Binding-site contacts:
Ligand atom S07 contacts residue ASP93 of chain 1.A at 4.0 Å.
Ligand atom C08 contacts residue ASP93 of chain 1.A at 3.3 Å.
Ligand atom O22 contacts residue ASP159 of chain 1.A at 3.4 Å.
Ligand atom N03 contacts residue TYR88 of chain 1.A at 3.9 Å.
Ligand atom C08 contacts residue GLY92 of chain 1.A at 3.8 Å.
Ligand atom C13 contacts residue TYR88 of chain 1.A at 3.8 Å (hydrophobic).
Ligand atom C20 contacts residue ASP159 of chain 1.A at 4.0 Å.
Ligand atom O21 contacts residue ASP159 of chain 1.A at 3.9 Å.
Ligand atom C12 contacts residue CYS89 of chain 1.A at 3.7 Å (hydrophobic).
Ligand atom N03 contacts residue GLU87 of chain 1.A at 3.8 Å.
Ligand atom S07 contacts residue GLY92 of chain 1.A at 4.0 Å.
Ligand atom C10 contacts residue ILE14 of chain 1.A at 3.8 Å (hydrophobic).
Ligand atom C09 contacts residue ILE14 of chain 1.A at 3.5 Å (hydrophobic).
Ligand atom C24 contacts residue PHE148 of chain 1.A at 3.9 Å (hydrophobic).
Ligand atom C06 contacts residue GLY92 of chain 1.A at 3.9 Å.
Ligand atom C12 contacts residue GLU90 of chain 1.A at 3.2 Å.
Ligand atom C02 contacts residue VAL35 of chain 1.A at 4.0 Å (hydrophobic).
Ligand atom N01 contacts residue MET86 of chain 1.A at 3.5 Å.
Ligand atom C09 contacts residue GLY92 of chain 1.A at 3.9 Å.
Ligand atom C16 contacts residue MET86 of chain 1.A at 4.0 Å (hydrophobic).
Ligand atom C23 contacts residue PHE148 of chain 1.A at 3.4 Å (hydrophobic).
Ligand atom C17 contacts residue CYS22 of chain 1.A at 3.5 Å (hydrophobic).
Ligand atom N01 contacts residue GLU87 of chain 1.A at 2.7 Å (salt-bridge).
Ligand atom S07 contacts residue PHE148 of chain 1.A at 3.9 Å.
Ligand atom N03 contacts residue CYS89 of chain 1.A at 3.0 Å (h-bond).
Ligand atom N14 contacts residue PHE148 of chain 1.A at 3.8 Å.
Ligand atom C18 contacts residue CYS22 of chain 1.A at 3.9 Å (hydrophobic).
Ligand atom C12 contacts residue TYR88 of chain 1.A at 3.3 Å (hydrophobic).
Ligand atom N01 contacts residue VAL35 of chain 1.A at 3.7 Å.
Ligand atom O21 contacts residue LYS37 of chain 1.A at 3.0 Å (salt-bridge).
Ligand atom C10 contacts residue GLY92 of chain 1.A at 3.5 Å.
Ligand atom C06 contacts residue ILE14 of chain 1.A at 4.0 Å (hydrophobic).
Ligand atom C20 contacts residue TYR70 of chain 1.A at 3.8 Å (hydrophobic).
Ligand atom C24 contacts residue MET86 of chain 1.A at 3.7 Å (hydrophobic).
Ligand atom N03 contacts residue VAL35 of chain 1.A at 3.7 Å.
Ligand atom C02 contacts residue GLU87 of chain 1.A at 3.7 Å.
Ligand atom O21 contacts residue TYR70 of chain 1.A at 2.8 Å (h-bond).
Ligand atom C04 contacts residue CYS89 of chain 1.A at 3.3 Å (hydrophobic).
Ligand atom O22 contacts residue LYS37 of chain 1.A at 3.5 Å (salt-bridge).
Ligand atom C20 contacts residue LYS37 of chain 1.A at 3.4 Å.

Sequence of chain 1.A:
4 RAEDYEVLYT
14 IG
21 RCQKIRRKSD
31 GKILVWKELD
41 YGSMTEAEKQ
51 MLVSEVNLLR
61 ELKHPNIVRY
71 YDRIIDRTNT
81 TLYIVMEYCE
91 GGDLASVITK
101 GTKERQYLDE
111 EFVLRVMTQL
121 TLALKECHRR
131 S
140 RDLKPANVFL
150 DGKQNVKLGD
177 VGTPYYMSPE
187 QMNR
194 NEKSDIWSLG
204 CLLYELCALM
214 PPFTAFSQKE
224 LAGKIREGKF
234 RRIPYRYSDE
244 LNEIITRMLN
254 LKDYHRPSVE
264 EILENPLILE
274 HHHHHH

A small-molecule ligand and the protein it binds are described below.
Small molecule (SMILES): Nc1ncc(-c2sccc2C2CC2)nc1C1CCC(C(=O)O)CC1